Binding-site contacts:
Ligand atom C1 contacts residue THR248 of chain 1.B at 3.4 Å.
Ligand atom C8 contacts residue ILE85 of chain 1.B at 3.8 Å (hydrophobic).
Ligand atom C6 contacts residue ARG249 of chain 1.B at 4.4 Å.
Ligand atom C4 contacts residue ASN246 of chain 1.B at 4.2 Å.
Ligand atom C5 contacts residue THR248 of chain 1.B at 3.5 Å.
Ligand atom C2 contacts residue ASN246 of chain 1.B at 2.5 Å.
Ligand atom O5 contacts residue THR248 of chain 1.B at 3.3 Å (h-bond).
Ligand atom C8 contacts residue LEU252 of chain 1.B at 4.3 Å (hydrophobic).
Ligand atom C3 contacts residue ASN246 of chain 1.B at 3.8 Å.
Ligand atom C8 contacts residue ASN246 of chain 1.B at 4.4 Å.
Ligand atom O6 contacts residue THR248 of chain 1.B at 3.4 Å (h-bond).
Ligand atom C1 contacts residue ASN246 of chain 1.B at 1.4 Å.
Ligand atom C7 contacts residue ASN246 of chain 1.B at 3.3 Å.
Ligand atom O7 contacts residue ASN246 of chain 1.B at 3.2 Å (h-bond).
Ligand atom C8 contacts residue VAL83 of chain 1.B at 3.7 Å (hydrophobic).
Ligand atom C7 contacts residue VAL83 of chain 1.B at 4.2 Å (hydrophobic).
Ligand atom O6 contacts residue ARG249 of chain 1.B at 3.6 Å.
Ligand atom C6 contacts residue THR248 of chain 1.B at 4.0 Å.
Ligand atom C5 contacts residue ASN246 of chain 1.B at 3.7 Å.
Ligand atom O5 contacts residue ARG249 of chain 1.B at 3.8 Å.
Ligand atom C6 contacts residue LEU252 of chain 1.B at 4.3 Å (hydrophobic).
Ligand atom N2 contacts residue ASN246 of chain 1.B at 2.9 Å (h-bond).
Ligand atom O5 contacts residue ASN246 of chain 1.B at 2.4 Å (h-bond).
Ligand atom O6 contacts residue LEU252 of chain 1.B at 3.3 Å.
Ligand atom O7 contacts residue VAL83 of chain 1.B at 4.2 Å.

This protein binds this small molecule.
Small molecule (SMILES): CC(=O)N[C@H]1[C@H](O[C@H]2[C@H](O)[C@@H](NC(C)=O)CO[C@@H]2CO)O[C@H](CO)[C@@H](O)[C@@H]1O

Sequence of chain 1.B:
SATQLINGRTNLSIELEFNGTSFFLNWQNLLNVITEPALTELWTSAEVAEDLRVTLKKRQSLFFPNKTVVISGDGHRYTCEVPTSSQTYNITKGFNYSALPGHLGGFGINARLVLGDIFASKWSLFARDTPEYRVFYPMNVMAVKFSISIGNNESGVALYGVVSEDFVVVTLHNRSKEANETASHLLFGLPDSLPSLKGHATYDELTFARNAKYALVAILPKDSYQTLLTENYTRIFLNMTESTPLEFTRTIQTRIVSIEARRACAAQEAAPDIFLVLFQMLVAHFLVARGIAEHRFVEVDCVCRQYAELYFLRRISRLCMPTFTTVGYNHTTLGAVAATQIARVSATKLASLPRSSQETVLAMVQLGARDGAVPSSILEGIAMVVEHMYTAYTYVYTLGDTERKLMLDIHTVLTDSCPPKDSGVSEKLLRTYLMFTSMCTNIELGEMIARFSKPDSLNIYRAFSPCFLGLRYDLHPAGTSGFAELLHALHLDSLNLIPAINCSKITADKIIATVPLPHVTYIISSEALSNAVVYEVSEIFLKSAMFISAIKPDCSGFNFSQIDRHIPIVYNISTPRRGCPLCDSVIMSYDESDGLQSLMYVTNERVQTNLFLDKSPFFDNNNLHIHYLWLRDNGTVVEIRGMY